The small molecule below binds the protein below.
Small molecule (SMILES): OC[C@H]1O[C@H](O)[C@@H](O)[C@@H](O)[C@@H]1O

Binding-site contacts:
Ligand atom O4 contacts residue THR310 of chain 1.A at 4.4 Å.
Ligand atom O6 contacts residue CYS242 of chain 1.A at 3.2 Å (h-bond).
Ligand atom C4 contacts residue THR310 of chain 1.A at 3.5 Å.
Ligand atom C6 contacts residue SER246 of chain 1.A at 3.7 Å.
Ligand atom O6 contacts residue SER246 of chain 1.A at 3.5 Å (h-bond).
Ligand atom O5 contacts residue THR310 of chain 1.A at 2.0 Å (h-bond).
Ligand atom O5 contacts residue CYS307 of chain 1.A at 4.2 Å.
Ligand atom C2 contacts residue ALA309 of chain 1.A at 4.0 Å (hydrophobic).
Ligand atom C3 contacts residue THR310 of chain 1.A at 3.4 Å.
Ligand atom O5 contacts residue CYS242 of chain 1.A at 4.5 Å.
Ligand atom O2 contacts residue ALA309 of chain 1.A at 3.7 Å.
Ligand atom C1 contacts residue THR310 of chain 1.A at 1.4 Å.
Ligand atom C6 contacts residue CYS242 of chain 1.A at 3.3 Å (hydrophobic).
Ligand atom C1 contacts residue ALA309 of chain 1.A at 3.3 Å (hydrophobic).
Ligand atom O6 contacts residue GLN245 of chain 1.A at 3.7 Å.
Ligand atom O6 contacts residue THR310 of chain 1.A at 3.9 Å.
Ligand atom O5 contacts residue ALA309 of chain 1.A at 3.7 Å.
Ligand atom O2 contacts residue THR310 of chain 1.A at 3.8 Å.
Ligand atom C6 contacts residue THR310 of chain 1.A at 3.8 Å.
Ligand atom C5 contacts residue THR310 of chain 1.A at 2.6 Å.
Ligand atom C2 contacts residue THR310 of chain 1.A at 2.8 Å.
Ligand atom O6 contacts residue CYS307 of chain 1.A at 4.3 Å.

Sequence of chain 1.A:
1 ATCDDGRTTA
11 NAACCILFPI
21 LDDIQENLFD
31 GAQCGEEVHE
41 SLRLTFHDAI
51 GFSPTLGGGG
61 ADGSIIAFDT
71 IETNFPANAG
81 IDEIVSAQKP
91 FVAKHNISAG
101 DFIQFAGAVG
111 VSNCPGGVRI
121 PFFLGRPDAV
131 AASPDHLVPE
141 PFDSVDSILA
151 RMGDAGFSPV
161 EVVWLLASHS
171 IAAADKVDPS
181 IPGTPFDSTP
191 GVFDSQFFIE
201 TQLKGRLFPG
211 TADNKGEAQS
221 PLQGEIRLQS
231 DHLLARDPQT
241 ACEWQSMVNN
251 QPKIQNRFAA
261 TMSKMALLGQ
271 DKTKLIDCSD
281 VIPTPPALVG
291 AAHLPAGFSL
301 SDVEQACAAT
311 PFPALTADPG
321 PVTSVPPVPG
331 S